Sequence of chain 1.B:
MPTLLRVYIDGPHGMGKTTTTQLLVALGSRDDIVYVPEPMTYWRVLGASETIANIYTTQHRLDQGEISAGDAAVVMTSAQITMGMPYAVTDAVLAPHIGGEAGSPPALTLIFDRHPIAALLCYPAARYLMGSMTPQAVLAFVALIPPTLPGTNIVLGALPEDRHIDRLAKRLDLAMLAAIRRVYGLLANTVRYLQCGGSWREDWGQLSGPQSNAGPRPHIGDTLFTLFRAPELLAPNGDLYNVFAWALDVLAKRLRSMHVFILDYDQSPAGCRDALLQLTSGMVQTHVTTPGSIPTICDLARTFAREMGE

Binding-site contacts:
Ligand atom O2 contacts residue GLN80 of chain 1.B at 2.7 Å (h-bond).
Ligand atom C14 contacts residue TYR56 of chain 1.B at 4.2 Å (hydrophobic).
Ligand atom O4 contacts residue TYR127 of chain 1.B at 4.3 Å.
Ligand atom O2 contacts residue ALA123 of chain 1.B at 3.6 Å.
Ligand atom N2 contacts residue MET83 of chain 1.B at 3.7 Å.
Ligand atom C2 contacts residue TYR127 of chain 1.B at 3.4 Å (hydrophobic).
Ligand atom O1 contacts residue ILE55 of chain 1.B at 3.8 Å.
Ligand atom C11 contacts residue TYR127 of chain 1.B at 3.6 Å (hydrophobic).
Ligand atom C1 contacts residue GLN80 of chain 1.B at 3.8 Å.
Ligand atom N1 contacts residue MET83 of chain 1.B at 3.9 Å.
Ligand atom O1 contacts residue TYR127 of chain 1.B at 3.7 Å.
Ligand atom O3 contacts residue HIS13 of chain 1.B at 3.7 Å.
Ligand atom O2 contacts residue MET83 of chain 1.B at 3.6 Å.
Ligand atom C4 contacts residue ALA122 of chain 1.B at 4.3 Å (hydrophobic).
Ligand atom O1 contacts residue GLN80 of chain 1.B at 3.9 Å.
Ligand atom O2 contacts residue ALA122 of chain 1.B at 4.1 Å.
Ligand atom O2 contacts residue TYR127 of chain 1.B at 3.7 Å.
Ligand atom C11 contacts residue ARG118 of chain 1.B at 3.6 Å.
Ligand atom C4 contacts residue ARG118 of chain 1.B at 3.6 Å.
Ligand atom O4 contacts residue TYR56 of chain 1.B at 3.3 Å (h-bond).
Ligand atom C3 contacts residue TYR127 of chain 1.B at 3.5 Å (hydrophobic).
Ligand atom O3 contacts residue ARG118 of chain 1.B at 2.9 Å (salt-bridge).
Ligand atom C14 contacts residue TYR127 of chain 1.B at 4.3 Å (hydrophobic).
Ligand atom C13 contacts residue GLU38 of chain 1.B at 3.4 Å.
Ligand atom N2 contacts residue TYR127 of chain 1.B at 3.4 Å.
Ligand atom C1 contacts residue MET83 of chain 1.B at 3.9 Å (hydrophobic).
Ligand atom O3 contacts residue GLU38 of chain 1.B at 3.6 Å.
Ligand atom C4 contacts residue TYR127 of chain 1.B at 3.8 Å (hydrophobic).
Ligand atom C2 contacts residue GLN80 of chain 1.B at 3.5 Å.
Ligand atom N1 contacts residue TYR127 of chain 1.B at 3.4 Å.
Ligand atom C5 contacts residue MET83 of chain 1.B at 3.9 Å (hydrophobic).
Ligand atom C5 contacts residue TYR127 of chain 1.B at 3.5 Å (hydrophobic).
Ligand atom C2 contacts residue MET83 of chain 1.B at 3.7 Å (hydrophobic).
Ligand atom C13 contacts residue ARG118 of chain 1.B at 4.1 Å.
Ligand atom N2 contacts residue GLN80 of chain 1.B at 2.9 Å (h-bond).
Ligand atom C3 contacts residue MET83 of chain 1.B at 3.7 Å (hydrophobic).
Ligand atom C14 contacts residue HIS13 of chain 1.B at 4.0 Å.
Ligand atom C4 contacts residue TYR87 of chain 1.B at 3.8 Å (hydrophobic).
Ligand atom C1 contacts residue TYR127 of chain 1.B at 3.4 Å (hydrophobic).
Ligand atom C13 contacts residue TRP43 of chain 1.B at 4.1 Å (hydrophobic).

A small-molecule ligand and the protein it binds are described below.
Small molecule (SMILES): Cc1c(CC(CO)CO)[nH]c(=O)[nH]c1=O